Sequence of chain 1.A:
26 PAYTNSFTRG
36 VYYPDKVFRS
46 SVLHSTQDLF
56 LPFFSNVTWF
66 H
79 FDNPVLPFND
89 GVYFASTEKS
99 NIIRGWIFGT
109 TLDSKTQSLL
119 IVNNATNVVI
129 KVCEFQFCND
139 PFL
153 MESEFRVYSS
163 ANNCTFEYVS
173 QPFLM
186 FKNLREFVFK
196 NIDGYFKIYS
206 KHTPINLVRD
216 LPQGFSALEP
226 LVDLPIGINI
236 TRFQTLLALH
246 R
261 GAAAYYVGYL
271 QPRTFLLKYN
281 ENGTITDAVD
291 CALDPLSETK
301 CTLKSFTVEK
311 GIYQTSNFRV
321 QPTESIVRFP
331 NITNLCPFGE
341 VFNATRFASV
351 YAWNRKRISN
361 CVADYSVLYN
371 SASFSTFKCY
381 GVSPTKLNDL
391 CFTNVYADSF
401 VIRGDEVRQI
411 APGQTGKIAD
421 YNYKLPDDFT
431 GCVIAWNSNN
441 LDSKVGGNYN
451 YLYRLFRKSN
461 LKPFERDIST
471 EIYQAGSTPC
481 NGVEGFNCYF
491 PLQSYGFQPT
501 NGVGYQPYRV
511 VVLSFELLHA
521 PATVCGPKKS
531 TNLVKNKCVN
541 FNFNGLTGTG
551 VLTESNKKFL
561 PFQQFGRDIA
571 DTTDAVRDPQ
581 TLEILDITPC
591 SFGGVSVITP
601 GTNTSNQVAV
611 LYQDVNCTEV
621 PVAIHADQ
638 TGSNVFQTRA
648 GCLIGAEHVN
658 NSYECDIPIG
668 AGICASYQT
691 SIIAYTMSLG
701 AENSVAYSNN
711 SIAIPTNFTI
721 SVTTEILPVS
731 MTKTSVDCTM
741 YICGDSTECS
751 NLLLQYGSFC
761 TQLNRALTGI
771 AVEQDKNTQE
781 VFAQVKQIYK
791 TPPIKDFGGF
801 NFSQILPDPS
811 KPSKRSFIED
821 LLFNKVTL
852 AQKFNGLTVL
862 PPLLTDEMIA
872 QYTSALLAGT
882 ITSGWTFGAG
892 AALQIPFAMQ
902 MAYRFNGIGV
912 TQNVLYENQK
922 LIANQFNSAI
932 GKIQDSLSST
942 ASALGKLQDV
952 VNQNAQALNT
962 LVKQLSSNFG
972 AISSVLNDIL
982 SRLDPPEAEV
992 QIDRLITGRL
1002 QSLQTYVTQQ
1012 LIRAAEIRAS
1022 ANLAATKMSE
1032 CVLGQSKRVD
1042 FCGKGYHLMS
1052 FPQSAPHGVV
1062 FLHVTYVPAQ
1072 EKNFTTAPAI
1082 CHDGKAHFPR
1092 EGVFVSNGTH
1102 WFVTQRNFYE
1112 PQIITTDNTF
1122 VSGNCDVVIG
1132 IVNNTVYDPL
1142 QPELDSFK

Binding-site contacts:
Ligand atom N2 contacts residue ASN61 of chain 1.A at 3.7 Å.
Ligand atom C2 contacts residue ASN61 of chain 1.A at 2.5 Å.
Ligand atom O6 contacts residue TYR28 of chain 1.A at 3.5 Å.
Ligand atom C7 contacts residue ASN61 of chain 1.A at 4.5 Å.
Ligand atom O6 contacts residue THR29 of chain 1.A at 4.4 Å.
Ligand atom O3 contacts residue ASN61 of chain 1.A at 3.4 Å (h-bond).
Ligand atom C1 contacts residue ASN61 of chain 1.A at 1.4 Å.
Ligand atom C5 contacts residue ASN61 of chain 1.A at 3.3 Å.
Ligand atom O4 contacts residue ASN61 of chain 1.A at 4.5 Å.
Ligand atom O6 contacts residue ASN61 of chain 1.A at 3.7 Å.
Ligand atom C3 contacts residue TYR28 of chain 1.A at 3.9 Å (hydrophobic).
Ligand atom O5 contacts residue ASN61 of chain 1.A at 2.5 Å (h-bond).
Ligand atom C4 contacts residue TYR28 of chain 1.A at 3.6 Å (hydrophobic).
Ligand atom O4 contacts residue TYR28 of chain 1.A at 3.1 Å.
Ligand atom O7 contacts residue ASN61 of chain 1.A at 4.4 Å.
Ligand atom C6 contacts residue ASN61 of chain 1.A at 3.4 Å.
Ligand atom O3 contacts residue TYR28 of chain 1.A at 3.1 Å.
Ligand atom C3 contacts residue ASN61 of chain 1.A at 3.1 Å.
Ligand atom C4 contacts residue ASN61 of chain 1.A at 3.2 Å.

This small molecule binds to this protein.
Small molecule (SMILES): CC(=O)N[C@@H]1[C@@H](O)[C@H](O)[C@@H](CO)O[C@H]1O